Sequence of chain 1.E:
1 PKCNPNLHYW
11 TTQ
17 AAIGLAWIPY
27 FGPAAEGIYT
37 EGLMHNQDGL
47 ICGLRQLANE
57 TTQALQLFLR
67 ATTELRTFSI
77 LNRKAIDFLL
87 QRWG

Sequence of chain 1.G:
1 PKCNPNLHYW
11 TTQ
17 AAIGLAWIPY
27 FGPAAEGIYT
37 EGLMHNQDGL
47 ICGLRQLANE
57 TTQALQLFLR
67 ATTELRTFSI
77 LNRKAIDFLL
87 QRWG

The small molecule below binds the protein below.
Small molecule (SMILES): CC(=O)N[C@H]1[C@H](O[C@H]2[C@H](O)[C@@H](NC(C)=O)CO[C@@H]2CO)O[C@H](CO)[C@@H](O)[C@@H]1O

Binding-site contacts:
Ligand atom O5 contacts residue ASN55 of chain 1.G at 2.3 Å (h-bond).
Ligand atom C7 contacts residue ASN55 of chain 1.G at 3.4 Å.
Ligand atom C2 contacts residue ASN55 of chain 1.G at 2.4 Å.
Ligand atom O6 contacts residue LEU21 of chain 1.E at 4.0 Å.
Ligand atom C2 contacts residue LYS2 of chain 1.G at 4.3 Å.
Ligand atom O5 contacts residue LYS2 of chain 1.G at 3.2 Å (salt-bridge).
Ligand atom O6 contacts residue PRO1 of chain 1.G at 4.4 Å.
Ligand atom N2 contacts residue ASN55 of chain 1.G at 2.8 Å (h-bond).
Ligand atom C3 contacts residue ASN55 of chain 1.G at 3.7 Å.
Ligand atom C8 contacts residue ASN55 of chain 1.G at 4.4 Å.
Ligand atom O6 contacts residue LYS2 of chain 1.G at 1.9 Å (salt-bridge).
Ligand atom C8 contacts residue THR58 of chain 1.G at 3.6 Å.
Ligand atom C5 contacts residue LYS2 of chain 1.G at 3.4 Å.
Ligand atom C1 contacts residue LYS2 of chain 1.G at 4.3 Å.
Ligand atom C4 contacts residue LYS2 of chain 1.G at 3.7 Å.
Ligand atom C5 contacts residue ASN55 of chain 1.G at 3.6 Å.
Ligand atom C4 contacts residue ASN55 of chain 1.G at 4.2 Å.
Ligand atom C6 contacts residue LYS2 of chain 1.G at 3.0 Å.
Ligand atom O7 contacts residue ASN55 of chain 1.G at 3.5 Å (h-bond).
Ligand atom C1 contacts residue ASN55 of chain 1.G at 1.4 Å.